Sequence of chain 7.A:
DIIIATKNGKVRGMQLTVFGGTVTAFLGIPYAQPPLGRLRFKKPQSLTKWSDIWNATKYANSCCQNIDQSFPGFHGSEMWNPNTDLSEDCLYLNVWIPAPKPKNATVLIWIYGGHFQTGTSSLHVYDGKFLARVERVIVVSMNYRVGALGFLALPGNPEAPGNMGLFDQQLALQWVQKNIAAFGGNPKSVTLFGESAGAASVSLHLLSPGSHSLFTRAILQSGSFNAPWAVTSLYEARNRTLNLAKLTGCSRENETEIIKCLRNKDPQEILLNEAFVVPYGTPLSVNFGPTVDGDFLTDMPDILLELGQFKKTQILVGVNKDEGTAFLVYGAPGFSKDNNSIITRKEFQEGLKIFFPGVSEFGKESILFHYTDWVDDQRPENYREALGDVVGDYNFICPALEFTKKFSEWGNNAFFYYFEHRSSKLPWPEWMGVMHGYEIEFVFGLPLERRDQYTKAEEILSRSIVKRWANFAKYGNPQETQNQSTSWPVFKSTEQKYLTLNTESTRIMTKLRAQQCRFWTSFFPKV

Binding-site contacts:
Ligand atom C6 contacts residue GLU259 of chain 7.A at 4.5 Å.
Ligand atom C7 contacts residue ASN256 of chain 7.A at 3.2 Å.
Ligand atom C6 contacts residue THR258 of chain 7.A at 4.5 Å.
Ligand atom C1 contacts residue ASN256 of chain 7.A at 1.5 Å.
Ligand atom C5 contacts residue ASN256 of chain 7.A at 3.6 Å.
Ligand atom C8 contacts residue ASN256 of chain 7.A at 4.4 Å.
Ligand atom C3 contacts residue ASN256 of chain 7.A at 4.0 Å.
Ligand atom N2 contacts residue ASN256 of chain 7.A at 3.1 Å (h-bond).
Ligand atom C2 contacts residue ASN256 of chain 7.A at 2.7 Å.
Ligand atom O7 contacts residue ASN256 of chain 7.A at 2.9 Å (h-bond).
Ligand atom O5 contacts residue GLU259 of chain 7.A at 4.3 Å.
Ligand atom C4 contacts residue ASN256 of chain 7.A at 4.4 Å.
Ligand atom O5 contacts residue ASN256 of chain 7.A at 2.4 Å (h-bond).

A small-molecule ligand and the protein it binds are described below.
Small molecule (SMILES): CC(=O)N[C@@H]1[C@@H](O)[C@H](O)[C@@H](CO)O[C@H]1O